Sequence of chain 56.F:
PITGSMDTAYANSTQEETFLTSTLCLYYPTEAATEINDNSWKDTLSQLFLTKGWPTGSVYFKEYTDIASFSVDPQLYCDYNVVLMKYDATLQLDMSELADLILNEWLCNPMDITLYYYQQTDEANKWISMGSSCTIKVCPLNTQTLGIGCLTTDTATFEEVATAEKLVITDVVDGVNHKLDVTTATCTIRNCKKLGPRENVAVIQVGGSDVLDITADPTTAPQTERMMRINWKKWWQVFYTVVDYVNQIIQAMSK

This protein binds this small molecule.
Small molecule (SMILES): CC(=O)N[C@H]1[C@H](O[C@H]2[C@H](O)[C@@H](NC(C)=O)CO[C@@H]2CO)O[C@H](CO)[C@@H](O)[C@@H]1O

Binding-site contacts:
Ligand atom C1 contacts residue ASN12 of chain 56.F at 2.1 Å.
Ligand atom N2 contacts residue ASN12 of chain 56.F at 3.8 Å.
Ligand atom O7 contacts residue ASN12 of chain 56.F at 3.7 Å.
Ligand atom C5 contacts residue ASN12 of chain 56.F at 4.1 Å.
Ligand atom C7 contacts residue ASN12 of chain 56.F at 3.9 Å.
Ligand atom O5 contacts residue ASN12 of chain 56.F at 2.7 Å (h-bond).
Ligand atom C2 contacts residue ASN12 of chain 56.F at 3.2 Å.